The protein below binds the small molecule below.
Small molecule (SMILES): CC(=O)N[C@@H]1[C@@H](O)[C@H](O)[C@@H](CO)O[C@H]1O

Binding-site contacts:
Ligand atom C4 contacts residue ASN17 of chain 1.B at 4.2 Å.
Ligand atom C8 contacts residue ASN17 of chain 1.B at 4.3 Å.
Ligand atom N2 contacts residue ASN17 of chain 1.B at 2.8 Å (h-bond).
Ligand atom C7 contacts residue ASN17 of chain 1.B at 3.2 Å.
Ligand atom O5 contacts residue ASN17 of chain 1.B at 2.4 Å (h-bond).
Ligand atom C6 contacts residue CYS15 of chain 1.B at 3.6 Å (hydrophobic).
Ligand atom O7 contacts residue ASN17 of chain 1.B at 3.0 Å.
Ligand atom O5 contacts residue CYS15 of chain 1.B at 4.1 Å.
Ligand atom C5 contacts residue CYS15 of chain 1.B at 4.5 Å (hydrophobic).
Ligand atom O7 contacts residue ASP138 of chain 1.B at 4.3 Å.
Ligand atom C2 contacts residue ASN17 of chain 1.B at 2.4 Å.
Ligand atom C5 contacts residue ASN17 of chain 1.B at 3.7 Å.
Ligand atom C3 contacts residue ASN17 of chain 1.B at 3.8 Å.
Ligand atom O7 contacts residue ASN137 of chain 1.B at 4.2 Å.
Ligand atom O7 contacts residue THR19 of chain 1.B at 4.3 Å.
Ligand atom C1 contacts residue ASN17 of chain 1.B at 1.4 Å.

Sequence of chain 1.B:
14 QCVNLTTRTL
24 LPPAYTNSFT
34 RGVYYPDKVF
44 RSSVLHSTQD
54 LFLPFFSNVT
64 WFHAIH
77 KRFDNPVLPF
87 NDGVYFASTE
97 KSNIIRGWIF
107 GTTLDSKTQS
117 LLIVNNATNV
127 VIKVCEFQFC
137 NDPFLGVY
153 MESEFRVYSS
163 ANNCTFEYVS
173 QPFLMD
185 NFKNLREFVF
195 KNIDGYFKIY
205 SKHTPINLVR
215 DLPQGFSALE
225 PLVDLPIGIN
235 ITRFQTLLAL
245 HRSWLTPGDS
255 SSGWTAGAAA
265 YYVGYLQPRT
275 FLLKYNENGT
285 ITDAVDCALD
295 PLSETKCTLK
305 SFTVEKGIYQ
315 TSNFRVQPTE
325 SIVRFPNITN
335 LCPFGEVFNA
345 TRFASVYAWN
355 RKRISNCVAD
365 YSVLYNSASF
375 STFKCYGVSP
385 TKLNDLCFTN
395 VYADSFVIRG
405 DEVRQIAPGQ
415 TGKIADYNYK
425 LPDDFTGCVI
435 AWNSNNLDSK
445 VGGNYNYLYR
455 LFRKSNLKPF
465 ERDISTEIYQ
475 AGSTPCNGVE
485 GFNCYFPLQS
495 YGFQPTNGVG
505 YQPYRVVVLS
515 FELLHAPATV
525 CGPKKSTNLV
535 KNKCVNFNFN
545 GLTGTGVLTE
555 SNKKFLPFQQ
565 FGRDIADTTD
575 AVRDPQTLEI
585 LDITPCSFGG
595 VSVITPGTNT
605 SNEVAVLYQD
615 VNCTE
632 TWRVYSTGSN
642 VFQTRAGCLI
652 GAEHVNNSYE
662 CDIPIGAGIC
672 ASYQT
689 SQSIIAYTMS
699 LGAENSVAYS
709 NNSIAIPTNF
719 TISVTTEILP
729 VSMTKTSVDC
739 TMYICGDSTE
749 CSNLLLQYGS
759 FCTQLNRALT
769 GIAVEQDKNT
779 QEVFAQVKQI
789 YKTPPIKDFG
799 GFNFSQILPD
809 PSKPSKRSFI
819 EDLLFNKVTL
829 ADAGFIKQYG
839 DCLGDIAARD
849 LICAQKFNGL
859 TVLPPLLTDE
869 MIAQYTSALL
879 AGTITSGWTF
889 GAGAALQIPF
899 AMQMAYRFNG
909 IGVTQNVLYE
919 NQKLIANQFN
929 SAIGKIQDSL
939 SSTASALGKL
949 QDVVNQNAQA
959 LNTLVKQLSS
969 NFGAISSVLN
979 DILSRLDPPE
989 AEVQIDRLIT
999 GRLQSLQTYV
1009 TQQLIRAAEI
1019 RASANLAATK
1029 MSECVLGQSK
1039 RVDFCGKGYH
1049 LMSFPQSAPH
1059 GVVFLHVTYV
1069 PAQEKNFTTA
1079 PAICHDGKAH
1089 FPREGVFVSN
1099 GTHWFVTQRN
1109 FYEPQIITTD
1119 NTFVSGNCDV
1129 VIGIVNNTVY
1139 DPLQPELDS